This protein binds this small molecule.
Small molecule (SMILES): CC(=O)N[C@@H]1[C@@H](O)[C@H](O)[C@@H](CO)O[C@H]1O

Binding-site contacts:
Ligand atom C4 contacts residue ASN77 of chain 1.C at 4.2 Å.
Ligand atom C5 contacts residue THR79 of chain 1.C at 4.0 Å.
Ligand atom C2 contacts residue THR79 of chain 1.C at 4.4 Å.
Ligand atom C1 contacts residue ASN77 of chain 1.C at 1.5 Å.
Ligand atom C6 contacts residue ASN77 of chain 1.C at 4.4 Å.
Ligand atom C6 contacts residue SER80 of chain 1.C at 3.9 Å.
Ligand atom O5 contacts residue THR79 of chain 1.C at 3.7 Å.
Ligand atom C1 contacts residue SER80 of chain 1.C at 4.1 Å.
Ligand atom N2 contacts residue ASN77 of chain 1.C at 3.0 Å (h-bond).
Ligand atom O7 contacts residue ASN77 of chain 1.C at 4.2 Å.
Ligand atom C2 contacts residue ASN77 of chain 1.C at 2.6 Å.
Ligand atom C5 contacts residue SER80 of chain 1.C at 4.2 Å.
Ligand atom C5 contacts residue ASN77 of chain 1.C at 3.7 Å.
Ligand atom O5 contacts residue ASN77 of chain 1.C at 2.4 Å (h-bond).
Ligand atom C7 contacts residue ASN77 of chain 1.C at 3.9 Å.
Ligand atom C3 contacts residue ASN77 of chain 1.C at 3.9 Å.
Ligand atom O6 contacts residue SER80 of chain 1.C at 3.2 Å.
Ligand atom C1 contacts residue THR79 of chain 1.C at 3.2 Å.
Ligand atom O6 contacts residue ASN77 of chain 1.C at 3.8 Å.
Ligand atom O5 contacts residue SER80 of chain 1.C at 3.3 Å.

Sequence of chain 1.C:
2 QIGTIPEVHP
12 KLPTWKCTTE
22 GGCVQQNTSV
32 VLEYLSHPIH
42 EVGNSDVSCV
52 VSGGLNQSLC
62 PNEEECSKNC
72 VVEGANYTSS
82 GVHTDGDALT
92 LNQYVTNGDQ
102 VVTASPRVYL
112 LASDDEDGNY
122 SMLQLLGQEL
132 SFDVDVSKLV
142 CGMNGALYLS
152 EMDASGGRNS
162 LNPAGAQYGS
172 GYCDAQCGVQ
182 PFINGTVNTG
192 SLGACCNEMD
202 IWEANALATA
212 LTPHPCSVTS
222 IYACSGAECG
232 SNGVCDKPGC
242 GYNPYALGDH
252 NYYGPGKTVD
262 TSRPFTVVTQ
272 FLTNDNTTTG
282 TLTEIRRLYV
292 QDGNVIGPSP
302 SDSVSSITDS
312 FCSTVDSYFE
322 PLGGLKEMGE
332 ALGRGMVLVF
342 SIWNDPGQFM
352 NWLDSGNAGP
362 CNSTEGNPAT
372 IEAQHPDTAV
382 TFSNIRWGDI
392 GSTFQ